Binding-site contacts:
Ligand atom C5 contacts residue U0E1 of chain 1.D at 0.7 Å.
Ligand atom C13 contacts residue GLY27 of chain 1.B at 3.0 Å.
Ligand atom C22 contacts residue U0E1 of chain 1.D at 3.0 Å.
Ligand atom C17 contacts residue U0E1 of chain 1.D at 1.1 Å.
Ligand atom C7 contacts residue PRO81 of chain 1.B at 2.9 Å (hydrophobic).
Ligand atom N4 contacts residue GLY48 of chain 1.B at 2.5 Å (h-bond).
Ligand atom C16 contacts residue GLY27 of chain 1.B at 2.7 Å.
Ligand atom C19 contacts residue U0E1 of chain 1.D at 1.1 Å.
Ligand atom O3 contacts residue U0E1 of chain 1.D at 1.1 Å (h-bond).
Ligand atom N3 contacts residue ILE47 of chain 1.B at 2.9 Å.
Ligand atom O6 contacts residue ILE47 of chain 1.B at 2.9 Å.
Ligand atom O3 contacts residue GLY49 of chain 1.B at 3.1 Å.
Ligand atom O1 contacts residue U0E1 of chain 1.D at 1.4 Å (h-bond).
Ligand atom C8 contacts residue U0E1 of chain 1.D at 2.5 Å.
Ligand atom C7 contacts residue U0E1 of chain 1.D at 1.9 Å.
Ligand atom C11 contacts residue U0E1 of chain 1.D at 0.7 Å.
Ligand atom C10 contacts residue GLY27 of chain 1.A at 3.1 Å.
Ligand atom C1 contacts residue U0E1 of chain 1.D at 0.7 Å.
Ligand atom O6 contacts residue GLY48 of chain 1.B at 2.8 Å (h-bond).
Ligand atom O2 contacts residue U0E1 of chain 1.D at 1.1 Å (h-bond).
Ligand atom C13 contacts residue U0E1 of chain 1.D at 0.8 Å.
Ligand atom C3 contacts residue U0E1 of chain 1.D at 0.9 Å.
Ligand atom C20 contacts residue U0E1 of chain 1.D at 2.5 Å.
Ligand atom N1 contacts residue GLY27 of chain 1.A at 3.1 Å (h-bond).
Ligand atom C14 contacts residue U0E1 of chain 1.D at 0.3 Å.
Ligand atom O2 contacts residue ASP25 of chain 1.B at 2.9 Å (salt-bridge).
Ligand atom C18 contacts residue U0E1 of chain 1.D at 1.6 Å.
Ligand atom N2 contacts residue U0E1 of chain 1.D at 1.6 Å (h-bond).
Ligand atom N1 contacts residue U0E1 of chain 1.D at 0.9 Å.
Ligand atom C6 contacts residue U0E1 of chain 1.D at 0.5 Å.
Ligand atom N2 contacts residue GLY27 of chain 1.B at 3.1 Å (h-bond).
Ligand atom O4 contacts residue ASP30 of chain 1.B at 2.4 Å (salt-bridge).
Ligand atom C15 contacts residue U0E1 of chain 1.D at 0.7 Å.
Ligand atom C4 contacts residue U0E1 of chain 1.D at 1.1 Å.
Ligand atom C12 contacts residue U0E1 of chain 1.D at 0.9 Å.
Ligand atom C9 contacts residue U0E1 of chain 1.D at 1.6 Å.
Ligand atom C2 contacts residue U0E1 of chain 1.D at 0.9 Å.
Ligand atom C16 contacts residue U0E1 of chain 1.D at 1.1 Å.
Ligand atom O2 contacts residue ASP25 of chain 1.A at 2.6 Å (salt-bridge).
Ligand atom C10 contacts residue U0E1 of chain 1.D at 0.1 Å.

Sequence of chain 1.A:
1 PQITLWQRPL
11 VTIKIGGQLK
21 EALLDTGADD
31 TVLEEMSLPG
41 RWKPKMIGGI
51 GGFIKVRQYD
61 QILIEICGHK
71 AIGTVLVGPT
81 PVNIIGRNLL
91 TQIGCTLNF

This protein binds this small molecule.
Small molecule (SMILES): CC(=O)N[C@@H](CC1CCCCC1)[C@@H](O)C[C@H](C(=O)N[C@@H](CCC(N)=O)C(=O)N[C@@H](CCCNC(=N)N)C(N)=O)C(C)C

Sequence of chain 1.B:
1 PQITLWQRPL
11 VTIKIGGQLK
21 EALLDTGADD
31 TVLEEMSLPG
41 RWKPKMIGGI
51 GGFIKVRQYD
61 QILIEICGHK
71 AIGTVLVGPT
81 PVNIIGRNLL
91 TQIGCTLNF